Binding-site contacts:
Ligand atom O4 contacts residue LEU922 of chain 1.K at 3.4 Å.
Ligand atom C8 contacts residue LEU922 of chain 1.K at 3.6 Å (hydrophobic).
Ligand atom C1 contacts residue LEU922 of chain 1.K at 4.3 Å (hydrophobic).
Ligand atom C8 contacts residue ASN717 of chain 1.K at 3.3 Å.
Ligand atom O5 contacts residue GLN926 of chain 1.K at 4.2 Å.
Ligand atom O6 contacts residue GLN926 of chain 1.K at 4.1 Å.
Ligand atom O7 contacts residue GLN1071 of chain 1.K at 4.5 Å.
Ligand atom O6 contacts residue LEU922 of chain 1.K at 4.1 Å.
Ligand atom C1 contacts residue ASN717 of chain 1.K at 1.4 Å.
Ligand atom C1 contacts residue GLN1071 of chain 1.K at 3.8 Å.
Ligand atom N2 contacts residue ASN717 of chain 1.K at 2.9 Å (h-bond).
Ligand atom N2 contacts residue GLN1071 of chain 1.K at 3.5 Å (h-bond).
Ligand atom C5 contacts residue ASN717 of chain 1.K at 3.7 Å.
Ligand atom C4 contacts residue LEU922 of chain 1.K at 4.0 Å (hydrophobic).
Ligand atom C7 contacts residue GLN1071 of chain 1.K at 4.2 Å.
Ligand atom O5 contacts residue ASN717 of chain 1.K at 2.4 Å (h-bond).
Ligand atom O7 contacts residue ASN717 of chain 1.K at 4.3 Å.
Ligand atom C4 contacts residue ASN717 of chain 1.K at 4.2 Å.
Ligand atom C3 contacts residue LEU922 of chain 1.K at 4.3 Å (hydrophobic).
Ligand atom C6 contacts residue GLN926 of chain 1.K at 3.5 Å.
Ligand atom C5 contacts residue GLN926 of chain 1.K at 3.8 Å.
Ligand atom C7 contacts residue ASN717 of chain 1.K at 3.5 Å.
Ligand atom C6 contacts residue LEU922 of chain 1.K at 4.4 Å (hydrophobic).
Ligand atom C2 contacts residue GLN1071 of chain 1.K at 3.8 Å.
Ligand atom C3 contacts residue ASN717 of chain 1.K at 3.8 Å.
Ligand atom C2 contacts residue ASN717 of chain 1.K at 2.4 Å.
Ligand atom O5 contacts residue PHE718 of chain 1.K at 4.2 Å.
Ligand atom C5 contacts residue LEU922 of chain 1.K at 3.8 Å (hydrophobic).

A protein and the small-molecule ligand that binds it are described below.
Small molecule (SMILES): CC(=O)N[C@@H]1[C@@H](O)[C@H](O)[C@@H](CO)O[C@H]1O

Sequence of chain 1.K:
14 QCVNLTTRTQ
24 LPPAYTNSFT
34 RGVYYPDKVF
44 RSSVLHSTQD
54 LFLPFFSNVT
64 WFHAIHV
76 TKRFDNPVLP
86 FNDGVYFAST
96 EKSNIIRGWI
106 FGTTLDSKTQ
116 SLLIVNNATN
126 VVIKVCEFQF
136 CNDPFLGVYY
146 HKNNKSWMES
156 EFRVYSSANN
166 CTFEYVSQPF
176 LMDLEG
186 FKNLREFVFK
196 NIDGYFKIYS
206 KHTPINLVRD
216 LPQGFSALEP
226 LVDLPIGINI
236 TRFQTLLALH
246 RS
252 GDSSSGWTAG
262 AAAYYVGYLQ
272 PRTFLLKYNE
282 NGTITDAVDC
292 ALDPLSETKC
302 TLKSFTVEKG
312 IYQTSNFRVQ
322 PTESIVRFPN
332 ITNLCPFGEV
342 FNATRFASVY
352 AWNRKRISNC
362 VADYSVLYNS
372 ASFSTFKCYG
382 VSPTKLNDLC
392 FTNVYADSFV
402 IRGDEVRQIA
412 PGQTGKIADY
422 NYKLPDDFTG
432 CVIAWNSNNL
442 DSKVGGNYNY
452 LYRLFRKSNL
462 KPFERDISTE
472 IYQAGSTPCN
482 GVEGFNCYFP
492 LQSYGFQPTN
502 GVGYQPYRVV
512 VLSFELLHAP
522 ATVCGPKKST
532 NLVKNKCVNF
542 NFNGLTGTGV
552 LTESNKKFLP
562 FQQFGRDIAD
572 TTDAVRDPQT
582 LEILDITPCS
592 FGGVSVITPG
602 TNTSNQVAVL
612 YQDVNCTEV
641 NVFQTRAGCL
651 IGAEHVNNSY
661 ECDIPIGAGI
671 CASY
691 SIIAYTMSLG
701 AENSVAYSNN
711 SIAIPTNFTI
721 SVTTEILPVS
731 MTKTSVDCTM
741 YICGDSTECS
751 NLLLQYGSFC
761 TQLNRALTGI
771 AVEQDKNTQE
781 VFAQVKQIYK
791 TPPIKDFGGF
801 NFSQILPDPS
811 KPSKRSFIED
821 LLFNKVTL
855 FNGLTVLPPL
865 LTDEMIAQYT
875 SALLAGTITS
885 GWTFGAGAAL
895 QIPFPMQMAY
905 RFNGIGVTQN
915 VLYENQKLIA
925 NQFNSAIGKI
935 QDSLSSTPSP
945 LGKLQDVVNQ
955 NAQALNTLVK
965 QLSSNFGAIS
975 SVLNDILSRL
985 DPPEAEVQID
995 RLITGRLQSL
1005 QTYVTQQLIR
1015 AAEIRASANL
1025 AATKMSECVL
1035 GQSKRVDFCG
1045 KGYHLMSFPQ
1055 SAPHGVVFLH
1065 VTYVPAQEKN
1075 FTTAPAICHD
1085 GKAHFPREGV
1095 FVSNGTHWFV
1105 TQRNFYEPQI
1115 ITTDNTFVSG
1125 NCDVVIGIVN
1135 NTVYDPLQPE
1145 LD